Sequence of chain 2.F:
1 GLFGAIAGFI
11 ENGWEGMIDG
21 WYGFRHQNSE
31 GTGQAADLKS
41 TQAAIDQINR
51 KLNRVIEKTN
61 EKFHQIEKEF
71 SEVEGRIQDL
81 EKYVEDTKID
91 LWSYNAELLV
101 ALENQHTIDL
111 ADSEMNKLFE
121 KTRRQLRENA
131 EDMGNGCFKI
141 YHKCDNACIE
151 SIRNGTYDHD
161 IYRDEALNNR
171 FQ

Binding-site contacts:
Ligand atom C7 contacts residue THR156 of chain 2.F at 4.4 Å.
Ligand atom C5 contacts residue GLU150 of chain 2.F at 3.9 Å.
Ligand atom C3 contacts residue ASN154 of chain 2.F at 3.8 Å.
Ligand atom C6 contacts residue ALA147 of chain 2.F at 3.6 Å (hydrophobic).
Ligand atom C5 contacts residue ALA147 of chain 2.F at 4.2 Å (hydrophobic).
Ligand atom C5 contacts residue ASN154 of chain 2.F at 3.7 Å.
Ligand atom C2 contacts residue THR156 of chain 2.F at 3.8 Å.
Ligand atom O5 contacts residue THR156 of chain 2.F at 4.3 Å.
Ligand atom C1 contacts residue ASN154 of chain 2.F at 1.4 Å.
Ligand atom O6 contacts residue ALA147 of chain 2.F at 4.3 Å.
Ligand atom O5 contacts residue SER151 of chain 2.F at 3.6 Å (h-bond).
Ligand atom N2 contacts residue THR156 of chain 2.F at 3.5 Å.
Ligand atom C1 contacts residue THR156 of chain 2.F at 3.3 Å.
Ligand atom C7 contacts residue ASN154 of chain 2.F at 3.2 Å.
Ligand atom C1 contacts residue GLU150 of chain 2.F at 3.5 Å.
Ligand atom C6 contacts residue GLU150 of chain 2.F at 3.6 Å.
Ligand atom C3 contacts residue THR156 of chain 2.F at 4.3 Å.
Ligand atom C4 contacts residue ASN154 of chain 2.F at 4.2 Å.
Ligand atom C8 contacts residue ASN154 of chain 2.F at 4.5 Å.
Ligand atom C1 contacts residue SER151 of chain 2.F at 3.8 Å.
Ligand atom O5 contacts residue GLU150 of chain 2.F at 2.8 Å.
Ligand atom O7 contacts residue ASN154 of chain 2.F at 3.0 Å.
Ligand atom O5 contacts residue ALA147 of chain 2.F at 4.4 Å.
Ligand atom N2 contacts residue ASN154 of chain 2.F at 2.9 Å (h-bond).
Ligand atom O6 contacts residue GLU150 of chain 2.F at 2.8 Å.
Ligand atom O5 contacts residue ASN154 of chain 2.F at 2.4 Å (h-bond).
Ligand atom C2 contacts residue ASN154 of chain 2.F at 2.5 Å.
Ligand atom C5 contacts residue SER151 of chain 2.F at 4.3 Å.

This small molecule binds to this protein.
Small molecule (SMILES): CC(=O)N[C@@H]1[C@@H](O)[C@H](O)[C@@H](CO)O[C@H]1O